Sequence of chain 1.A:
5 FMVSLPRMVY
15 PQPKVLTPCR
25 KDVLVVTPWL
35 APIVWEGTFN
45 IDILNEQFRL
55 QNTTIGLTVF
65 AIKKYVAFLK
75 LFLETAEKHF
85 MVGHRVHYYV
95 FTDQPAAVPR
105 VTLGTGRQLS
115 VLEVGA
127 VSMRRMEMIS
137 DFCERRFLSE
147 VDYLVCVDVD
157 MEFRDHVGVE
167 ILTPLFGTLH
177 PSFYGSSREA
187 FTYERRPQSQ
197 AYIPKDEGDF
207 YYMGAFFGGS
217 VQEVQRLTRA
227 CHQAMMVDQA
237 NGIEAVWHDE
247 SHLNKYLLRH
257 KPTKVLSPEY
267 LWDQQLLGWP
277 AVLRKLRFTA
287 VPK

Binding-site contacts:
Ligand atom C6 contacts residue HIS176 of chain 1.A at 4.0 Å.
Ligand atom C2 contacts residue HIS176 of chain 1.A at 3.8 Å.
Ligand atom O2F contacts residue GDU1 of chain 1.D at 3.0 Å (h-bond).
Ligand atom O5 contacts residue PHE179 of chain 1.A at 3.9 Å.
Ligand atom C1F contacts residue MET209 of chain 1.A at 3.9 Å (hydrophobic).
Ligand atom C1F contacts residue GDU1 of chain 1.D at 3.4 Å.
Ligand atom C6 contacts residue GLU246 of chain 1.A at 3.4 Å.
Ligand atom O5 contacts residue HIS176 of chain 1.A at 3.1 Å (h-bond).
Ligand atom C6 contacts residue PHE179 of chain 1.A at 4.0 Å (hydrophobic).
Ligand atom C12 contacts residue SER178 of chain 1.A at 3.8 Å.
Ligand atom C6 contacts residue TRP243 of chain 1.A at 3.5 Å (hydrophobic).
Ligand atom C4 contacts residue TRP243 of chain 1.A at 3.7 Å (hydrophobic).
Ligand atom O1 contacts residue SER178 of chain 1.A at 3.8 Å.
Ligand atom C4 contacts residue GLU246 of chain 1.A at 3.5 Å.
Ligand atom C6F contacts residue PRO177 of chain 1.A at 4.0 Å (hydrophobic).
Ligand atom O6 contacts residue TRP243 of chain 1.A at 3.4 Å (h-bond).
Ligand atom C5 contacts residue HIS176 of chain 1.A at 3.8 Å.
Ligand atom O4F contacts residue ASP269 of chain 1.A at 2.6 Å (salt-bridge).
Ligand atom O6 contacts residue THR188 of chain 1.A at 2.7 Å (h-bond).
Ligand atom C1 contacts residue HIS176 of chain 1.A at 3.8 Å.
Ligand atom O1 contacts residue HIS176 of chain 1.A at 3.5 Å.
Ligand atom O4 contacts residue HIS176 of chain 1.A at 2.8 Å (h-bond).
Ligand atom O2 contacts residue GDU1 of chain 1.D at 3.9 Å.
Ligand atom C6 contacts residue THR188 of chain 1.A at 3.4 Å.
Ligand atom C4 contacts residue HIS176 of chain 1.A at 3.8 Å.
Ligand atom O2F contacts residue LYS289 of chain 1.A at 3.7 Å.
Ligand atom C5 contacts residue TRP243 of chain 1.A at 3.7 Å (hydrophobic).
Ligand atom O4 contacts residue GLU246 of chain 1.A at 2.8 Å (salt-bridge).
Ligand atom C3 contacts residue TRP243 of chain 1.A at 3.8 Å (hydrophobic).
Ligand atom C11 contacts residue SER178 of chain 1.A at 3.5 Å.
Ligand atom O5F contacts residue MET209 of chain 1.A at 3.4 Å.
Ligand atom C12 contacts residue LEU272 of chain 1.A at 4.0 Å (hydrophobic).
Ligand atom O4F contacts residue ALA286 of chain 1.A at 4.0 Å.
Ligand atom C6 contacts residue TYR207 of chain 1.A at 3.8 Å (hydrophobic).
Ligand atom O6 contacts residue PHE179 of chain 1.A at 3.3 Å.
Ligand atom C2F contacts residue LYS289 of chain 1.A at 4.0 Å.
Ligand atom C6F contacts residue ASP269 of chain 1.A at 3.9 Å.
Ligand atom C3 contacts residue GDU1 of chain 1.D at 3.6 Å.
Ligand atom C4F contacts residue ASP269 of chain 1.A at 3.3 Å.
Ligand atom C2F contacts residue GDU1 of chain 1.D at 3.6 Å.

The small molecule below binds the protein below.
Small molecule (SMILES): CCCCCCCCO[C@@H]1O[C@H](CO)[C@H](O)C[C@H]1O[C@@H]1O[C@@H](C)[C@@H](O)[C@@H](O)[C@@H]1O